A protein and the small-molecule ligand that binds it are described below.
Small molecule (SMILES): OB(O)c1cc2ccccc2s1

Sequence of chain 1.B:
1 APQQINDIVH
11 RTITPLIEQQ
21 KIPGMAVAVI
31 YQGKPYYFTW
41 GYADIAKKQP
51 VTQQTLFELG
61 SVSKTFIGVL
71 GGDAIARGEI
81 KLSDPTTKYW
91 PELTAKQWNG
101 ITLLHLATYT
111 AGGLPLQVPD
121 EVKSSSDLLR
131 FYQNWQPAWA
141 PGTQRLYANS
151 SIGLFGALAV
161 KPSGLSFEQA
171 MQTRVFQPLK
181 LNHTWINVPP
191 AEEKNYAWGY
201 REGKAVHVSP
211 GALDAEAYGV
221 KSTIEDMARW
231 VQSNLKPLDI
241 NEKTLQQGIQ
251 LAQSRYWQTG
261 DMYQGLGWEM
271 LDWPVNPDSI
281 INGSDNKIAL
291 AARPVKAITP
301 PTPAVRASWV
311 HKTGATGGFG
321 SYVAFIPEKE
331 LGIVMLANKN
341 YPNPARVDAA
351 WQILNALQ

Binding-site contacts:
Ligand atom S contacts residue ASN149 of chain 1.B at 4.2 Å.
Ligand atom O2 contacts residue SER61 of chain 1.B at 2.5 Å (h-bond).
Ligand atom C4 contacts residue GLN117 of chain 1.B at 4.4 Å.
Ligand atom C2 contacts residue TYR147 of chain 1.B at 4.1 Å (hydrophobic).
Ligand atom O1 contacts residue TYR147 of chain 1.B at 2.7 Å (h-bond).
Ligand atom C2 contacts residue ASN149 of chain 1.B at 4.2 Å.
Ligand atom O1 contacts residue LYS312 of chain 1.B at 4.2 Å.
Ligand atom S contacts residue ALA315 of chain 1.B at 3.6 Å (h-bond).
Ligand atom C8 contacts residue TYR218 of chain 1.B at 4.0 Å (hydrophobic).
Ligand atom C1 contacts residue TYR147 of chain 1.B at 4.3 Å (hydrophobic).
Ligand atom B contacts residue LYS64 of chain 1.B at 4.2 Å.
Ligand atom C6 contacts residue TYR218 of chain 1.B at 4.2 Å (hydrophobic).
Ligand atom C6 contacts residue GLN117 of chain 1.B at 4.1 Å.
Ligand atom C5 contacts residue LEU116 of chain 1.B at 4.3 Å (hydrophobic).
Ligand atom C7 contacts residue TYR218 of chain 1.B at 3.5 Å (hydrophobic).
Ligand atom O2 contacts residue GLY60 of chain 1.B at 3.9 Å.
Ligand atom C8 contacts residue ASN149 of chain 1.B at 3.4 Å.
Ligand atom C7 contacts residue ASN149 of chain 1.B at 3.4 Å.
Ligand atom C6 contacts residue ASN149 of chain 1.B at 3.5 Å.
Ligand atom B contacts residue SER61 of chain 1.B at 1.9 Å.
Ligand atom C2 contacts residue SER61 of chain 1.B at 3.9 Å.
Ligand atom S contacts residue SER61 of chain 1.B at 3.5 Å (h-bond).
Ligand atom C1 contacts residue LYS64 of chain 1.B at 4.3 Å.
Ligand atom O2 contacts residue ALA315 of chain 1.B at 2.8 Å (h-bond).
Ligand atom O2 contacts residue GLY314 of chain 1.B at 3.7 Å.
Ligand atom S contacts residue TYR218 of chain 1.B at 3.5 Å.
Ligand atom C1 contacts residue SER61 of chain 1.B at 2.8 Å.
Ligand atom C5 contacts residue ASN149 of chain 1.B at 3.6 Å.
Ligand atom C3 contacts residue LEU116 of chain 1.B at 4.3 Å (hydrophobic).
Ligand atom C5 contacts residue GLN117 of chain 1.B at 3.4 Å.
Ligand atom C3 contacts residue ASN149 of chain 1.B at 3.5 Å.
Ligand atom B contacts residue TYR147 of chain 1.B at 3.5 Å.
Ligand atom C4 contacts residue LEU116 of chain 1.B at 3.6 Å (hydrophobic).
Ligand atom B contacts residue ALA315 of chain 1.B at 4.1 Å.
Ligand atom O1 contacts residue THR313 of chain 1.B at 4.5 Å.
Ligand atom C2 contacts residue LEU116 of chain 1.B at 4.3 Å (hydrophobic).
Ligand atom O1 contacts residue SER61 of chain 1.B at 2.6 Å (h-bond).
Ligand atom C4 contacts residue ASN149 of chain 1.B at 3.6 Å.
Ligand atom C1 contacts residue ALA315 of chain 1.B at 4.2 Å (hydrophobic).